Binding-site contacts:
Ligand atom N2 contacts residue ASN532 of chain 1.D at 2.8 Å (h-bond).
Ligand atom C1 contacts residue GLN510 of chain 1.D at 3.3 Å.
Ligand atom O6 contacts residue GLN510 of chain 1.D at 4.1 Å.
Ligand atom C4 contacts residue ASN532 of chain 1.D at 4.3 Å.
Ligand atom C4 contacts residue GLN510 of chain 1.D at 3.8 Å.
Ligand atom O5 contacts residue ASN532 of chain 1.D at 2.4 Å (h-bond).
Ligand atom C7 contacts residue ASN532 of chain 1.D at 4.0 Å.
Ligand atom C5 contacts residue ASN532 of chain 1.D at 3.7 Å.
Ligand atom C3 contacts residue ASN532 of chain 1.D at 3.8 Å.
Ligand atom C1 contacts residue ASN532 of chain 1.D at 1.4 Å.
Ligand atom O5 contacts residue GLN510 of chain 1.D at 2.6 Å (h-bond).
Ligand atom C3 contacts residue GLN510 of chain 1.D at 4.3 Å.
Ligand atom C2 contacts residue GLN510 of chain 1.D at 3.6 Å.
Ligand atom C5 contacts residue GLN510 of chain 1.D at 3.5 Å.
Ligand atom C6 contacts residue GLN510 of chain 1.D at 3.5 Å.
Ligand atom C2 contacts residue ASN532 of chain 1.D at 2.4 Å.

The protein below binds the small molecule below.
Small molecule (SMILES): CC(=O)N[C@H]1[C@H](O[C@H]2[C@H](O)[C@@H](NC(C)=O)CO[C@@H]2CO)O[C@H](CO)[C@@H](O[C@@H]2O[C@H](CO)[C@@H](O)[C@H](O)[C@@H]2O)[C@@H]1O

Sequence of chain 1.D:
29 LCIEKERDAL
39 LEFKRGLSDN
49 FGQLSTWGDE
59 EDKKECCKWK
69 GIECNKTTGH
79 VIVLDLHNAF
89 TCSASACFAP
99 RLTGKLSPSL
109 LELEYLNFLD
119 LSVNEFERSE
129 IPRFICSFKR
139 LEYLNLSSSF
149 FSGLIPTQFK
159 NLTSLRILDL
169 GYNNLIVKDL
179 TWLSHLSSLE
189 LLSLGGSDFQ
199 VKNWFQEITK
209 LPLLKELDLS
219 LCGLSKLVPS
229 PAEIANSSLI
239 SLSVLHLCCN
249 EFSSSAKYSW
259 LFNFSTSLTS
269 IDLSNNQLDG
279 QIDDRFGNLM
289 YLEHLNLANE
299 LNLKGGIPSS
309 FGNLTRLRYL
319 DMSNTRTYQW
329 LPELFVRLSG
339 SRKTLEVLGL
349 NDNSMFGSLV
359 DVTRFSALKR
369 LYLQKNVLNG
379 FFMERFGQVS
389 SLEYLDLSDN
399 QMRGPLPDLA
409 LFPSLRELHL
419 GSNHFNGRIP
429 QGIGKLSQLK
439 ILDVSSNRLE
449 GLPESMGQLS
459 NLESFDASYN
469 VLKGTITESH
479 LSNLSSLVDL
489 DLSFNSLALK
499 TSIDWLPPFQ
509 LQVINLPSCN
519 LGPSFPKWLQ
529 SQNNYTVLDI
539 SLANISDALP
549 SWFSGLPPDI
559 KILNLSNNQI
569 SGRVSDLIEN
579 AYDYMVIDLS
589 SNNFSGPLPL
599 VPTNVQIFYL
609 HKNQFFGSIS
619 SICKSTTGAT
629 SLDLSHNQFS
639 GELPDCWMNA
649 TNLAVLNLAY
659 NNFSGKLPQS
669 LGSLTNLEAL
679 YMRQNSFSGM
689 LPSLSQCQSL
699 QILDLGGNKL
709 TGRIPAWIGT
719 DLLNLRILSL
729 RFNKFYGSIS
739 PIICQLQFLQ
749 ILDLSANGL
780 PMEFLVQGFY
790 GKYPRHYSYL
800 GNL